Sequence of chain 1.B:
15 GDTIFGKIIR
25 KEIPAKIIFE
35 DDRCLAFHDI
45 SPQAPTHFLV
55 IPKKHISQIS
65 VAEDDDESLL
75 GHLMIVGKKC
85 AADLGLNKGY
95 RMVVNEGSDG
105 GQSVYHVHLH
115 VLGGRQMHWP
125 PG

The small molecule below binds the protein below.
Small molecule (SMILES): CNc1nc2c(ncn2[C@@H]2O[C@H](COC(=O)NCCc3c[nH]c4ccccc34)[C@@H](O)[C@H]2O)c2nccn12

Sequence of chain 1.A:
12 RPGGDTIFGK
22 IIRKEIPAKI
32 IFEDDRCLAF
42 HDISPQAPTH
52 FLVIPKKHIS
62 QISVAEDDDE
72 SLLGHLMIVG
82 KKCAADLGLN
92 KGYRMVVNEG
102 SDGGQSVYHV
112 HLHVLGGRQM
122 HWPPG

Binding-site contacts:
Ligand atom C6 contacts residue ILE18 of chain 1.A at 3.8 Å (hydrophobic).
Ligand atom C3 contacts residue HIS42 of chain 1.A at 3.0 Å.
Ligand atom C14 contacts residue GLY105 of chain 1.A at 3.8 Å.
Ligand atom C15 contacts residue GLY105 of chain 1.A at 3.0 Å.
Ligand atom O11 contacts residue GLY105 of chain 1.A at 3.7 Å.
Ligand atom C9 contacts residue ILE18 of chain 1.A at 3.8 Å (hydrophobic).
Ligand atom N6 contacts residue ILE18 of chain 1.A at 3.5 Å.
Ligand atom N12 contacts residue GLY105 of chain 1.A at 2.6 Å (h-bond).
Ligand atom C12 contacts residue TRP123 of chain 1.B at 3.8 Å (hydrophobic).
Ligand atom O2' contacts residue ILE44 of chain 1.A at 3.7 Å.
Ligand atom N3 contacts residue ILE44 of chain 1.A at 3.6 Å.
Ligand atom C3' contacts residue ASP43 of chain 1.A at 3.5 Å.
Ligand atom C11 contacts residue GLY105 of chain 1.A at 3.5 Å.
Ligand atom C3 contacts residue ILE44 of chain 1.A at 3.5 Å (hydrophobic).
Ligand atom O3' contacts residue HIS114 of chain 1.A at 3.5 Å.
Ligand atom C3 contacts residue PHE41 of chain 1.A at 3.5 Å (hydrophobic).
Ligand atom C12 contacts residue GLY105 of chain 1.A at 3.5 Å.
Ligand atom O2' contacts residue ASP43 of chain 1.A at 2.6 Å (salt-bridge).
Ligand atom O5' contacts residue SER107 of chain 1.A at 3.2 Å (h-bond).
Ligand atom C11 contacts residue HIS114 of chain 1.A at 3.6 Å.
Ligand atom O5' contacts residue HIS114 of chain 1.A at 3.5 Å.
Ligand atom O11 contacts residue ASN99 of chain 1.A at 3.2 Å (h-bond).
Ligand atom O11 contacts residue HIS112 of chain 1.A at 2.6 Å (h-bond).
Ligand atom C5' contacts residue HIS112 of chain 1.A at 3.0 Å.
Ligand atom O3' contacts residue ASP43 of chain 1.A at 2.6 Å (salt-bridge).
Ligand atom C11 contacts residue ASN99 of chain 1.A at 3.7 Å.
Ligand atom C2 contacts residue ILE44 of chain 1.A at 3.8 Å (hydrophobic).
Ligand atom N12 contacts residue SER107 of chain 1.A at 3.4 Å (h-bond).
Ligand atom O4' contacts residue PHE19 of chain 1.A at 3.3 Å.
Ligand atom C4 contacts residue ILE44 of chain 1.A at 3.8 Å (hydrophobic).
Ligand atom N12 contacts residue ASN99 of chain 1.A at 3.6 Å.
Ligand atom C11 contacts residue SER107 of chain 1.A at 3.3 Å.
Ligand atom C21 contacts residue TRP123 of chain 1.B at 3.8 Å (hydrophobic).
Ligand atom O11 contacts residue HIS114 of chain 1.A at 3.2 Å (h-bond).
Ligand atom C2' contacts residue ASP43 of chain 1.A at 3.7 Å.
Ligand atom C4' contacts residue ASP43 of chain 1.A at 3.8 Å.
Ligand atom C11 contacts residue HIS112 of chain 1.A at 3.4 Å.
Ligand atom C16 contacts residue TRP123 of chain 1.B at 3.6 Å (hydrophobic).
Ligand atom O5' contacts residue HIS112 of chain 1.A at 3.5 Å (h-bond).
Ligand atom C5' contacts residue SER107 of chain 1.A at 3.2 Å.